Binding-site contacts:
Ligand atom C2' contacts residue CA1 of chain 1.L at 3.6 Å.
Ligand atom PA contacts residue ARG4215 of chain 1.B at 3.3 Å.
Ligand atom C6 contacts residue LEU4985 of chain 1.B at 4.5 Å (hydrophobic).
Ligand atom N1 contacts residue PHE4959 of chain 1.B at 3.6 Å (h-bond).
Ligand atom C2 contacts residue CYS4958 of chain 1.B at 3.5 Å (hydrophobic).
Ligand atom O5' contacts residue ARG4215 of chain 1.B at 3.7 Å.
Ligand atom O2A contacts residue ARG4215 of chain 1.B at 2.6 Å (salt-bridge).
Ligand atom C6 contacts residue CYS4958 of chain 1.B at 4.2 Å (hydrophobic).
Ligand atom N6 contacts residue ILE4960 of chain 1.B at 3.7 Å.
Ligand atom C3' contacts residue CA1 of chain 1.L at 4.0 Å.
Ligand atom O2A contacts residue LYS4214 of chain 1.B at 4.5 Å.
Ligand atom C6 contacts residue PHE4959 of chain 1.B at 4.1 Å (hydrophobic).
Ligand atom N6 contacts residue CYS4958 of chain 1.B at 4.1 Å.
Ligand atom C2 contacts residue THR4979 of chain 1.B at 4.4 Å.
Ligand atom N6 contacts residue ASN4984 of chain 1.B at 3.6 Å.
Ligand atom N6 contacts residue PHE4959 of chain 1.B at 3.9 Å.
Ligand atom O2' contacts residue CA1 of chain 1.L at 3.8 Å.
Ligand atom O4' contacts residue MET4954 of chain 1.B at 4.3 Å.
Ligand atom C6 contacts residue ASN4984 of chain 1.B at 4.3 Å.
Ligand atom N1 contacts residue CYS4958 of chain 1.B at 3.4 Å (h-bond).
Ligand atom O1A contacts residue ARG4215 of chain 1.B at 2.6 Å (salt-bridge).
Ligand atom C5 contacts residue ASN4984 of chain 1.B at 4.2 Å.
Ligand atom N6 contacts residue HIS4983 of chain 1.B at 3.1 Å (h-bond).
Ligand atom O3A contacts residue ARG4215 of chain 1.B at 4.5 Å.
Ligand atom O1B contacts residue ARG4215 of chain 1.B at 3.6 Å.
Ligand atom N6 contacts residue LEU4985 of chain 1.B at 3.6 Å.
Ligand atom N7 contacts residue ASN4984 of chain 1.B at 3.6 Å (h-bond).
Ligand atom O5' contacts residue LYS4214 of chain 1.B at 4.1 Å.
Ligand atom C6 contacts residue HIS4983 of chain 1.B at 4.2 Å.
Ligand atom O1G contacts residue ARG4215 of chain 1.B at 4.4 Å.
Ligand atom N7 contacts residue LEU4985 of chain 1.B at 4.2 Å.
Ligand atom C2 contacts residue PHE4959 of chain 1.B at 3.8 Å (hydrophobic).

A protein and the small-molecule ligand that binds it are described below.
Small molecule (SMILES): Nc1ncnc2c1ncn2[C@@H]1O[C@H](CO[P](=O)(O)O[P](=O)(O)CP(=O)(O)O)[C@@H](O)[C@H]1O

Sequence of chain 1.B:
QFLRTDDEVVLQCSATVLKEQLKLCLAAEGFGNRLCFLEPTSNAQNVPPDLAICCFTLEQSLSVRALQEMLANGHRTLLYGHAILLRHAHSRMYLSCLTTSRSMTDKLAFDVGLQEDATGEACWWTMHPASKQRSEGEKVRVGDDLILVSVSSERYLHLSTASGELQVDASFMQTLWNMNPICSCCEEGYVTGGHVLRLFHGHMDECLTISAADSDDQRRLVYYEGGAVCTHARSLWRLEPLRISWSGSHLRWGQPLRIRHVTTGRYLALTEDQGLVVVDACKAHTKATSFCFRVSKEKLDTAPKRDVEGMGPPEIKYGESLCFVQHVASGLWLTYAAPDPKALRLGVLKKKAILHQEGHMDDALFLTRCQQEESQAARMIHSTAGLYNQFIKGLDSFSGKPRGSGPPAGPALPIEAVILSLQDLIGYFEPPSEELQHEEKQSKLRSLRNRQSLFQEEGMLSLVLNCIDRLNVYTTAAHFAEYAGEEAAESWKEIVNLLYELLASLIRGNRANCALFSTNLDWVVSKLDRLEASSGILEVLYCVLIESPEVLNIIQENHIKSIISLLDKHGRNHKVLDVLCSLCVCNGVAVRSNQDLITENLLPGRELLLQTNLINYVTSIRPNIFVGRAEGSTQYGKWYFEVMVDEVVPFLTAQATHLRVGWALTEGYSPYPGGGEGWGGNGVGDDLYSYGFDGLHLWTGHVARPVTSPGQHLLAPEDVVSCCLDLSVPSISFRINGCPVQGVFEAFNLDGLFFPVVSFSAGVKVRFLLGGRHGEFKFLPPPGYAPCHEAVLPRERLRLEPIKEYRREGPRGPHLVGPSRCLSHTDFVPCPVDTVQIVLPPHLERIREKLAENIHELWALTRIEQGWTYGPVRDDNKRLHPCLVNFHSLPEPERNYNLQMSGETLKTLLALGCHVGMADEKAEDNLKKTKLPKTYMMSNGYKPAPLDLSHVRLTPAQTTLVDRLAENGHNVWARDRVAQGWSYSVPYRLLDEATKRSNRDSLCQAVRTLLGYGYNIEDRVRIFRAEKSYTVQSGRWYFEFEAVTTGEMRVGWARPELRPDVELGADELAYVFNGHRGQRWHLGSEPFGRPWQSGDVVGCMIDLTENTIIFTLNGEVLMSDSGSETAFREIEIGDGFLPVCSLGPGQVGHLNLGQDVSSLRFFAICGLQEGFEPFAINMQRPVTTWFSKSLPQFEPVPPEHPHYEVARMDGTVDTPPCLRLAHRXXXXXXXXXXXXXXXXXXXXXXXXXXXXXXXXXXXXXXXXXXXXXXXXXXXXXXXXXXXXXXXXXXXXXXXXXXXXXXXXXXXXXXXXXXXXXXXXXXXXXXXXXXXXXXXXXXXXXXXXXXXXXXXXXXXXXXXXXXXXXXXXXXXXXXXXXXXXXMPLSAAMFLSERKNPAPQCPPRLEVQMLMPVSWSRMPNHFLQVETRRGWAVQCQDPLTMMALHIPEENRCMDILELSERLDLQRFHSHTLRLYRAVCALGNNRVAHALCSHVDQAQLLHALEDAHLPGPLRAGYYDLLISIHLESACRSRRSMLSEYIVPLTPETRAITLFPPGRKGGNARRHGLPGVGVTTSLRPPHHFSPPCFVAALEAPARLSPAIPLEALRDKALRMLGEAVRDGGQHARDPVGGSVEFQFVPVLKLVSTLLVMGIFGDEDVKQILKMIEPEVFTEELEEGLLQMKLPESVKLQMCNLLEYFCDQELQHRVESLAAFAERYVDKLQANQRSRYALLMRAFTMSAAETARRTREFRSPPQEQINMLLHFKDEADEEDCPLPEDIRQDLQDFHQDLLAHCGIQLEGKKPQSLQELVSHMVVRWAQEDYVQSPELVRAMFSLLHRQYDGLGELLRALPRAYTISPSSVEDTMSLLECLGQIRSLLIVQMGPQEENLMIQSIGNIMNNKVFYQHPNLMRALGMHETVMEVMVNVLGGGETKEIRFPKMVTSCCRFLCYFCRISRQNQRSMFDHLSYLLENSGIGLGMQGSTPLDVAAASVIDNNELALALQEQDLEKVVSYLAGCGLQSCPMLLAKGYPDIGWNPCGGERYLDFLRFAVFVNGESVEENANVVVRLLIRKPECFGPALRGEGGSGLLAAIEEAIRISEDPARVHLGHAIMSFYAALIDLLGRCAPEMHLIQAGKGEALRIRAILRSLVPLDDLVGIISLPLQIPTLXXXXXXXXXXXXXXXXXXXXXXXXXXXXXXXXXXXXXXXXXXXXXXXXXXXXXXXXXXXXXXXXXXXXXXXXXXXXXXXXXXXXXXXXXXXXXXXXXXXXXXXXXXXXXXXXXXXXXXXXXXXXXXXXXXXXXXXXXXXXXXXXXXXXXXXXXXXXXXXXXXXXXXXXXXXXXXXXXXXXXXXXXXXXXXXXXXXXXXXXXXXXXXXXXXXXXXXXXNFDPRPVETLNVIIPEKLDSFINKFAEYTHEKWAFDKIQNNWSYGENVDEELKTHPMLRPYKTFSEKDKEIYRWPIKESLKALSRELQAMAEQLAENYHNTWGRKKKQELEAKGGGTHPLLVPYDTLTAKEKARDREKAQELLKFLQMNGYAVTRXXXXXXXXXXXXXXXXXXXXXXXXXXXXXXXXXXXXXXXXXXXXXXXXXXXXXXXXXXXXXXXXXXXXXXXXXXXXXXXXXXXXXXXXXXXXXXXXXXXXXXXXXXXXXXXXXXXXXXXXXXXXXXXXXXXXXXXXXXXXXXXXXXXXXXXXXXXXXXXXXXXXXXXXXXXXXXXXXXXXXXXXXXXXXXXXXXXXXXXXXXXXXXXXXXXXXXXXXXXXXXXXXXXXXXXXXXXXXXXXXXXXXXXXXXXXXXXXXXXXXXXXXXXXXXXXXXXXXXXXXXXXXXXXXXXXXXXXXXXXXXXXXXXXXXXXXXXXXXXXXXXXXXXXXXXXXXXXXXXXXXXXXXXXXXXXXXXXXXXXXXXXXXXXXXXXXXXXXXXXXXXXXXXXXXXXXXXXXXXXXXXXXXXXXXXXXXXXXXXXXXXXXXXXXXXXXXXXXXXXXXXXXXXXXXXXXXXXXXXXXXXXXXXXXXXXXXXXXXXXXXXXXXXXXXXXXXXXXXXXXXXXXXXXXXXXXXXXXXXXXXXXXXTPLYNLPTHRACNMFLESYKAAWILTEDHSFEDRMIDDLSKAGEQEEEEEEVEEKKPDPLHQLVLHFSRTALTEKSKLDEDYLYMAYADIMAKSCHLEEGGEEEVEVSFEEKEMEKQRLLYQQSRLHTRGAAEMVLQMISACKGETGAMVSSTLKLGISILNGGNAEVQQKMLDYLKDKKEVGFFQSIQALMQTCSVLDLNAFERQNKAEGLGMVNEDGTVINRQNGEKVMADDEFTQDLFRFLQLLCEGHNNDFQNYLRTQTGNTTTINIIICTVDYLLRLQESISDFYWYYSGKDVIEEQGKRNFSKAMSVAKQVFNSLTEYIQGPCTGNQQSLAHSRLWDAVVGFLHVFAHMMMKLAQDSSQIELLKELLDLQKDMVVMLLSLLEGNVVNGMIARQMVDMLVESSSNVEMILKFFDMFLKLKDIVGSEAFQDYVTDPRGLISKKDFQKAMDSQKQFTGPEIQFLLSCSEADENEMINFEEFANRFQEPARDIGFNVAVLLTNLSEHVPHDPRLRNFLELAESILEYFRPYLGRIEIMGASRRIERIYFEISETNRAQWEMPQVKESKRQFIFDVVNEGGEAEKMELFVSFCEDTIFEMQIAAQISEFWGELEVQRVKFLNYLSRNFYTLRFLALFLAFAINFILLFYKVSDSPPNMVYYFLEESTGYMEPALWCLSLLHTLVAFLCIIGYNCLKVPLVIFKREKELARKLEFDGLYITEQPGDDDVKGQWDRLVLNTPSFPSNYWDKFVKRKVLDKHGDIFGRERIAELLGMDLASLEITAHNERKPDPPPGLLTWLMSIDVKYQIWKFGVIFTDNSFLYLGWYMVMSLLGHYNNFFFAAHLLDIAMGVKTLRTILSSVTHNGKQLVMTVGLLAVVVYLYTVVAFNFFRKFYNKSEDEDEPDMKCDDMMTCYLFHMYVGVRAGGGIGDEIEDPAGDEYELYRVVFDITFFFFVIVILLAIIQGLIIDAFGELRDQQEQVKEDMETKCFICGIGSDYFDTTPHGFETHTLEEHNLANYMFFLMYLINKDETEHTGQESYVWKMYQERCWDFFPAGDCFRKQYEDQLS